Sequence of chain 41.C:
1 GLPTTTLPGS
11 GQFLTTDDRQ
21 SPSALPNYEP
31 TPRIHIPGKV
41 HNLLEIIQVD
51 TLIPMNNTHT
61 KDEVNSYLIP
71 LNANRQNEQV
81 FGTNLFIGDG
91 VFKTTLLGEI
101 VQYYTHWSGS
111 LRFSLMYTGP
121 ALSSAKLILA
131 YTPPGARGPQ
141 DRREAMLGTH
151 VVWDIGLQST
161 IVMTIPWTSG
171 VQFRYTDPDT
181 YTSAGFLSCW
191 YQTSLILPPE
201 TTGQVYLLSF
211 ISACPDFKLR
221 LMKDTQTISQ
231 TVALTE

Binding-site contacts:
Ligand atom C1B contacts residue TYR152 of chain 45.A at 3.8 Å (hydrophobic).
Ligand atom C2B contacts residue MET224 of chain 45.A at 3.6 Å (hydrophobic).
Ligand atom C2A contacts residue PHE186 of chain 45.A at 3.3 Å (hydrophobic).
Ligand atom C4A contacts residue VAL176 of chain 45.A at 3.7 Å (hydrophobic).
Ligand atom N2 contacts residue ASN219 of chain 45.A at 3.4 Å (h-bond).
Ligand atom C5A contacts residue ALA150 of chain 45.A at 3.2 Å (hydrophobic).
Ligand atom C3B contacts residue PHE186 of chain 45.A at 3.7 Å (hydrophobic).
Ligand atom C5 contacts residue LEU106 of chain 45.A at 3.5 Å (hydrophobic).
Ligand atom C1C contacts residue TYR128 of chain 45.A at 3.5 Å (hydrophobic).
Ligand atom N3A contacts residue ALA24 of chain 45.C at 3.6 Å.
Ligand atom C5C contacts residue VAL188 of chain 45.A at 2.9 Å (hydrophobic).
Ligand atom O1 contacts residue MET221 of chain 45.A at 3.1 Å (h-bond).
Ligand atom CL2 contacts residue ILE104 of chain 45.A at 3.1 Å.
Ligand atom CL1 contacts residue VAL188 of chain 45.A at 3.5 Å.
Ligand atom O1A contacts residue ALA150 of chain 45.A at 3.8 Å.
Ligand atom CL1 contacts residue LEU25 of chain 45.C at 3.5 Å.
Ligand atom C5A contacts residue PHE186 of chain 45.A at 3.5 Å (hydrophobic).
Ligand atom C31 contacts residue ASN219 of chain 45.A at 3.8 Å.
Ligand atom C5A contacts residue VAL176 of chain 45.A at 3.2 Å (hydrophobic).
Ligand atom C3D contacts residue LEU116 of chain 45.A at 3.6 Å (hydrophobic).
Ligand atom N2 contacts residue MET221 of chain 45.A at 3.5 Å (h-bond).
Ligand atom C4A contacts residue SER175 of chain 45.A at 3.8 Å.
Ligand atom C3C contacts residue ILE104 of chain 45.A at 3.6 Å (hydrophobic).
Ligand atom O1D contacts residue SER107 of chain 45.A at 3.2 Å.
Ligand atom C3 contacts residue LEU106 of chain 45.A at 3.4 Å (hydrophobic).
Ligand atom C4 contacts residue LEU106 of chain 45.A at 2.5 Å (hydrophobic).
Ligand atom C4A contacts residue PRO174 of chain 45.A at 3.3 Å (hydrophobic).
Ligand atom C2D contacts residue SER107 of chain 45.A at 3.8 Å.
Ligand atom C6B contacts residue TYR152 of chain 45.A at 3.8 Å (hydrophobic).
Ligand atom C3B contacts residue MET224 of chain 45.A at 3.4 Å (hydrophobic).
Ligand atom O1B contacts residue TYR152 of chain 45.A at 3.8 Å.
Ligand atom C4C contacts residue TYR128 of chain 45.A at 3.5 Å (hydrophobic).
Ligand atom O1A contacts residue PHE186 of chain 45.A at 2.9 Å.
Ligand atom C4B contacts residue PHE186 of chain 45.A at 3.4 Å (hydrophobic).
Ligand atom CL2 contacts residue MET224 of chain 45.A at 2.9 Å.
Ligand atom C1B contacts residue VAL188 of chain 45.A at 3.8 Å (hydrophobic).
Ligand atom N3A contacts residue PRO174 of chain 45.A at 3.6 Å (h-bond).
Ligand atom C6B contacts residue VAL188 of chain 45.A at 3.8 Å (hydrophobic).
Ligand atom C31 contacts residue LEU106 of chain 45.A at 3.8 Å (hydrophobic).
Ligand atom C5B contacts residue TYR152 of chain 45.A at 3.8 Å (hydrophobic).

Sequence of chain 45.C:
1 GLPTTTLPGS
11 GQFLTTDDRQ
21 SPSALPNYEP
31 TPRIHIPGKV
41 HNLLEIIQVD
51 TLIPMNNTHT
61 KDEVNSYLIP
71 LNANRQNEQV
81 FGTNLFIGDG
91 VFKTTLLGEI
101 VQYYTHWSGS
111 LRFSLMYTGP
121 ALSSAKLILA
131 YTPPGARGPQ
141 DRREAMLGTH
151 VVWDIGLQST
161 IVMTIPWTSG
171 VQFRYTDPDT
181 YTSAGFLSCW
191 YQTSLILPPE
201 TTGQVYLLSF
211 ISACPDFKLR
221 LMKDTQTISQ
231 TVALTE

Sequence of chain 45.A:
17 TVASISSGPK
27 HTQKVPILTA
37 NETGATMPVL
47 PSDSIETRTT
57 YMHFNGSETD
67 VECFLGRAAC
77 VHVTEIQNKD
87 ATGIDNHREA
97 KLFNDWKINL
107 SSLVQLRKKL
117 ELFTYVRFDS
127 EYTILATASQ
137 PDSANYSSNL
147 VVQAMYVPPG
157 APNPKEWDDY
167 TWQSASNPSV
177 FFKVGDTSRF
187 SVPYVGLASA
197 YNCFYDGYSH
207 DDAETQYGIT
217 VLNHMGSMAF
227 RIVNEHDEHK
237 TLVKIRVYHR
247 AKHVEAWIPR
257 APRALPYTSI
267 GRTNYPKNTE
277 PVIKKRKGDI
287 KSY

The small molecule below binds the protein below.
Small molecule (SMILES): OCCOCOCc1cc(CCCCCOc2c(Cl)cc(C3=NCCO3)cc2Cl)on1